Sequence of chain 2.A:
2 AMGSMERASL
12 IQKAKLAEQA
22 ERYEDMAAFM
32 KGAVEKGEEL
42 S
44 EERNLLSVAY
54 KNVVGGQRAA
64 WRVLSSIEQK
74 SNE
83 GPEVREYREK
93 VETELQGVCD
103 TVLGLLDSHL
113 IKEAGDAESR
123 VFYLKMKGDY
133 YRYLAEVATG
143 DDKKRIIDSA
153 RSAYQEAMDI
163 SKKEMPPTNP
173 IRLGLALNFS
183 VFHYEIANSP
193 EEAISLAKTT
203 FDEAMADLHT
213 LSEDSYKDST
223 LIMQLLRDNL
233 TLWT

Binding-site contacts:
Ligand atom C04 contacts residue ILE173 of chain 2.A at 4.1 Å (hydrophobic).
Ligand atom C03 contacts residue ILE173 of chain 2.A at 3.9 Å (hydrophobic).
Ligand atom C17 contacts residue LYS127 of chain 2.A at 3.7 Å.
Ligand atom C03 contacts residue PRO172 of chain 2.A at 3.5 Å (hydrophobic).
Ligand atom C12 contacts residue ASN47 of chain 2.A at 3.3 Å.
Ligand atom C05 contacts residue ILE8 of chain 2.B at 4.5 Å (hydrophobic).
Ligand atom C03 contacts residue GLY176 of chain 2.A at 3.9 Å.
Ligand atom C09 contacts residue PRO172 of chain 2.A at 3.7 Å (hydrophobic).
Ligand atom C02 contacts residue LYS127 of chain 2.A at 2.5 Å.
Ligand atom C03 contacts residue ILE8 of chain 2.B at 3.8 Å (hydrophobic).
Ligand atom C04 contacts residue LYS127 of chain 2.A at 4.2 Å.
Ligand atom C02 contacts residue ILE173 of chain 2.A at 4.2 Å (hydrophobic).
Ligand atom C03 contacts residue LYS127 of chain 2.A at 2.9 Å.
Ligand atom C01 contacts residue LYS127 of chain 2.A at 1.4 Å.
Ligand atom O07 contacts residue PRO172 of chain 2.A at 3.8 Å.
Ligand atom C01 contacts residue ILE8 of chain 2.B at 4.0 Å (hydrophobic).
Ligand atom C16 contacts residue ILE8 of chain 2.B at 4.0 Å (hydrophobic).
Ligand atom C04 contacts residue PRO172 of chain 2.A at 3.5 Å (hydrophobic).
Ligand atom C10 contacts residue PRO172 of chain 2.A at 4.4 Å (hydrophobic).
Ligand atom C17 contacts residue ILE8 of chain 2.B at 3.6 Å (hydrophobic).
Ligand atom O11 contacts residue PRO172 of chain 2.A at 4.2 Å.
Ligand atom C02 contacts residue ILE8 of chain 2.B at 3.9 Å (hydrophobic).
Ligand atom C14 contacts residue ASN47 of chain 2.A at 3.5 Å.
Ligand atom C04 contacts residue ILE224 of chain 2.A at 3.8 Å (hydrophobic).
Ligand atom C13 contacts residue ASN47 of chain 2.A at 2.9 Å.
Ligand atom C09 contacts residue ILE173 of chain 2.A at 4.1 Å (hydrophobic).
Ligand atom C12 contacts residue CSO43 of chain 2.A at 4.1 Å.
Ligand atom O07 contacts residue ILE224 of chain 2.A at 3.5 Å.
Ligand atom C04 contacts residue ILE8 of chain 2.B at 4.0 Å (hydrophobic).

A protein and the small-molecule ligand that binds it are described below.
Small molecule (SMILES): O=Cc1ccc(S(=O)(=O)N2CCC[C@H](O)C2)cc1

Sequence of chain 2.B:
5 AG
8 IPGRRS